This small molecule binds to this protein.
Small molecule (SMILES): O=C(O)c1cc2sccc2[nH]1

Sequence of chain 1.A:
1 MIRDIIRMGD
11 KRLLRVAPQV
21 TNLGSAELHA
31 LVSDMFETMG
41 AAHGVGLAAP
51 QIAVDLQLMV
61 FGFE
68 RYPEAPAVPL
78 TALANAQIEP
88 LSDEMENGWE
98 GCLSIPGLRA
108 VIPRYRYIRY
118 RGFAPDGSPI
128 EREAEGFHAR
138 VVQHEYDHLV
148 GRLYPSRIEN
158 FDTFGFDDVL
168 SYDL

Binding-site contacts:
Ligand atom O2 contacts residue LEU100 of chain 1.A at 3.5 Å (h-bond).
Ligand atom C1 contacts residue HIS141 of chain 1.A at 3.7 Å.
Ligand atom C9 contacts residue TYR69 of chain 1.A at 3.3 Å (hydrophobic).
Ligand atom C6 contacts residue VAL45 of chain 1.A at 3.9 Å (hydrophobic).
Ligand atom O3 contacts residue CD1 of chain 1.B at 3.3 Å.
Ligand atom C1 contacts residue GLY98 of chain 1.A at 3.7 Å.
Ligand atom O2 contacts residue GLY98 of chain 1.A at 3.7 Å.
Ligand atom C9 contacts residue TRP96 of chain 1.A at 4.0 Å (hydrophobic).
Ligand atom C10 contacts residue GLU97 of chain 1.A at 3.9 Å.
Ligand atom S11 contacts residue ARG137 of chain 1.A at 3.8 Å.
Ligand atom C4 contacts residue GLY98 of chain 1.A at 3.3 Å.
Ligand atom O2 contacts residue CYS99 of chain 1.A at 3.3 Å.
Ligand atom C9 contacts residue GLY98 of chain 1.A at 3.7 Å.
Ligand atom O2 contacts residue GLY46 of chain 1.A at 4.0 Å.
Ligand atom C1 contacts residue CD1 of chain 1.B at 3.6 Å.
Ligand atom C7 contacts residue GLY98 of chain 1.A at 3.6 Å.
Ligand atom S11 contacts residue GLU97 of chain 1.A at 3.9 Å.
Ligand atom C9 contacts residue GLU97 of chain 1.A at 3.9 Å.
Ligand atom C10 contacts residue TRP96 of chain 1.A at 3.4 Å (hydrophobic).
Ligand atom C1 contacts residue GLU142 of chain 1.A at 3.5 Å.
Ligand atom C5 contacts residue GLU142 of chain 1.A at 3.5 Å.
Ligand atom O3 contacts residue HIS141 of chain 1.A at 3.5 Å.
Ligand atom C1 contacts residue CYS99 of chain 1.A at 4.1 Å (hydrophobic).
Ligand atom N8 contacts residue VAL45 of chain 1.A at 3.9 Å.
Ligand atom C5 contacts residue GLY98 of chain 1.A at 4.0 Å.
Ligand atom C5 contacts residue HIS141 of chain 1.A at 3.4 Å.
Ligand atom C7 contacts residue VAL45 of chain 1.A at 3.8 Å (hydrophobic).
Ligand atom C5 contacts residue VAL45 of chain 1.A at 4.0 Å (hydrophobic).
Ligand atom C6 contacts residue HIS141 of chain 1.A at 3.9 Å.
Ligand atom C4 contacts residue GLU142 of chain 1.A at 3.9 Å.
Ligand atom O3 contacts residue GLU142 of chain 1.A at 2.4 Å (salt-bridge).
Ligand atom C1 contacts residue GLY46 of chain 1.A at 3.8 Å.
Ligand atom C4 contacts residue HIS141 of chain 1.A at 3.8 Å.
Ligand atom S11 contacts residue VAL138 of chain 1.A at 3.9 Å.
Ligand atom O2 contacts residue CD1 of chain 1.B at 3.8 Å.
Ligand atom N8 contacts residue GLY98 of chain 1.A at 3.0 Å (h-bond).
Ligand atom C4 contacts residue VAL45 of chain 1.A at 4.0 Å (hydrophobic).
Ligand atom C10 contacts residue PHE134 of chain 1.A at 3.4 Å (hydrophobic).
Ligand atom O3 contacts residue GLY46 of chain 1.A at 3.2 Å (h-bond).
Ligand atom C6 contacts residue GLY98 of chain 1.A at 4.1 Å.